Binding-site contacts:
Ligand atom P contacts residue ARG19 of chain 46.A at 2.8 Å.
Ligand atom O2 contacts residue A2 of chain 46.B at 3.7 Å.
Ligand atom C5' contacts residue ARG15 of chain 46.A at 2.5 Å.
Ligand atom C4 contacts residue A3 of chain 46.B at 3.6 Å.
Ligand atom OP2 contacts residue ALA16 of chain 46.A at 4.1 Å.
Ligand atom C3' contacts residue ARG19 of chain 46.A at 3.4 Å.
Ligand atom O4 contacts residue A1 of chain 46.B at 3.0 Å (h-bond).
Ligand atom C4' contacts residue ARG15 of chain 46.A at 3.3 Å.
Ligand atom OP1 contacts residue ARG19 of chain 46.A at 4.1 Å.
Ligand atom OP2 contacts residue ARG19 of chain 46.A at 2.1 Å (salt-bridge).
Ligand atom C4' contacts residue ARG19 of chain 46.A at 3.7 Å.
Ligand atom O5' contacts residue ARG15 of chain 46.A at 3.6 Å.
Ligand atom C2 contacts residue A3 of chain 46.B at 3.5 Å.
Ligand atom P contacts residue ARG15 of chain 46.A at 3.1 Å.
Ligand atom C5 contacts residue ARG19 of chain 46.A at 2.9 Å.
Ligand atom OP2 contacts residue ARG15 of chain 46.A at 2.5 Å.
Ligand atom C3' contacts residue ARG15 of chain 46.A at 3.8 Å.
Ligand atom C4 contacts residue ARG19 of chain 46.A at 3.9 Å.
Ligand atom N1 contacts residue ARG19 of chain 46.A at 3.9 Å.
Ligand atom N3 contacts residue A2 of chain 46.B at 3.7 Å.
Ligand atom N3 contacts residue A1 of chain 46.B at 2.7 Å (h-bond).
Ligand atom C2 contacts residue A2 of chain 46.B at 3.9 Å.
Ligand atom C2 contacts residue A1 of chain 46.B at 3.1 Å.
Ligand atom OP1 contacts residue MET14 of chain 46.A at 3.8 Å.
Ligand atom C1' contacts residue ARG19 of chain 46.A at 4.3 Å.
Ligand atom N3 contacts residue A3 of chain 46.B at 2.8 Å (h-bond).
Ligand atom OP1 contacts residue ARG15 of chain 46.A at 2.5 Å.
Ligand atom C2' contacts residue ARG19 of chain 46.A at 3.6 Å.
Ligand atom C4 contacts residue A1 of chain 46.B at 3.4 Å.
Ligand atom O3' contacts residue ARG19 of chain 46.A at 3.6 Å (salt-bridge).
Ligand atom OP1 contacts residue LYS18 of chain 46.A at 3.7 Å.
Ligand atom O4' contacts residue ARG19 of chain 46.A at 3.9 Å.
Ligand atom O2 contacts residue A1 of chain 46.B at 2.7 Å (h-bond).
Ligand atom O3' contacts residue ARG15 of chain 46.A at 3.1 Å (salt-bridge).
Ligand atom C5' contacts residue ARG19 of chain 46.A at 3.2 Å.
Ligand atom O2 contacts residue A3 of chain 46.B at 3.2 Å.
Ligand atom O4 contacts residue A3 of chain 46.B at 2.8 Å (h-bond).
Ligand atom C6 contacts residue ARG19 of chain 46.A at 2.7 Å.
Ligand atom N1 contacts residue A3 of chain 46.B at 4.3 Å.
Ligand atom O5' contacts residue ARG19 of chain 46.A at 2.1 Å (salt-bridge).

A protein and the small-molecule ligand that binds it are described below.
Small molecule (SMILES): O=c1ccn([C@@H]2O[C@H](CO[P](=O)(O)O[C@H]3[C@@H](O)[C@H](n4ccc(=O)[nH]c4=O)O[C@@H]3CO[P](=O)(O)O[C@H]3[C@@H](O)[C@H](n4ccc(=O)[nH]c4=O)O[C@@H]3CO[P](=O)(O)O[C@H]3[C@@H](O)[C@H](n4ccc(=O)[nH]c4=O)O[C@@H]3COP(=O)=O)[C@@H](O)[C@H]2O)c(=O)[nH]1

Sequence of chain 46.A:
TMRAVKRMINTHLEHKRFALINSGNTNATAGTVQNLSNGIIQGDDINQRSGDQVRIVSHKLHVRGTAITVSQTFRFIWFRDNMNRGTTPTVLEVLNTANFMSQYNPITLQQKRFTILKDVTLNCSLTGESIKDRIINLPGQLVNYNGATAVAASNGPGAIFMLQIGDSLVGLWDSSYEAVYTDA